Binding-site contacts:
Ligand atom C2 contacts residue LEU228 of chain 1.B at 3.1 Å (hydrophobic).
Ligand atom F23 contacts residue ILE125 of chain 1.B at 3.3 Å.
Ligand atom C20 contacts residue HIS227 of chain 1.B at 3.7 Å.
Ligand atom O27 contacts residue VAL239 of chain 1.B at 3.8 Å.
Ligand atom C28 contacts residue THR51 of chain 1.B at 2.9 Å.
Ligand atom C3 contacts residue LEU228 of chain 1.B at 3.8 Å (hydrophobic).
Ligand atom O29 contacts residue MET47 of chain 1.B at 3.6 Å.
Ligand atom O12 contacts residue LEU91 of chain 1.B at 3.7 Å.
Ligand atom C17 contacts residue MET88 of chain 1.B at 3.6 Å (hydrophobic).
Ligand atom O12 contacts residue ARG98 of chain 1.B at 3.6 Å (salt-bridge).
Ligand atom C21 contacts residue ILE128 of chain 1.B at 3.7 Å (hydrophobic).
Ligand atom F24 contacts residue PHE129 of chain 1.B at 3.2 Å.
Ligand atom C28 contacts residue ALA54 of chain 1.B at 3.1 Å (hydrophobic).
Ligand atom C28 contacts residue LEU50 of chain 1.B at 3.5 Å (hydrophobic).
Ligand atom C26 contacts residue THR51 of chain 1.B at 3.2 Å.
Ligand atom C11 contacts residue LEU91 of chain 1.B at 3.8 Å (hydrophobic).
Ligand atom C19 contacts residue MET88 of chain 1.B at 3.8 Å (hydrophobic).
Ligand atom C13 contacts residue GLU57 of chain 1.B at 3.5 Å.
Ligand atom C21 contacts residue ILE125 of chain 1.B at 3.8 Å (hydrophobic).
Ligand atom C6 contacts residue MET88 of chain 1.B at 3.7 Å (hydrophobic).
Ligand atom C1 contacts residue MET47 of chain 1.B at 3.4 Å (hydrophobic).
Ligand atom C2 contacts residue MET47 of chain 1.B at 3.4 Å (hydrophobic).
Ligand atom O29 contacts residue LEU228 of chain 1.B at 2.6 Å.
Ligand atom C26 contacts residue LEU50 of chain 1.B at 3.9 Å (hydrophobic).
Ligand atom C11 contacts residue GLU57 of chain 1.B at 3.5 Å.
Ligand atom O12 contacts residue GLU57 of chain 1.B at 2.7 Å (salt-bridge).
Ligand atom C10 contacts residue LEU91 of chain 1.B at 3.7 Å (hydrophobic).
Ligand atom C20 contacts residue GLY224 of chain 1.B at 3.4 Å.
Ligand atom C22 contacts residue PHE129 of chain 1.B at 3.9 Å (hydrophobic).
Ligand atom C28 contacts residue VAL239 of chain 1.B at 3.0 Å (hydrophobic).
Ligand atom F23 contacts residue LEU50 of chain 1.B at 3.1 Å.
Ligand atom F24 contacts residue ILE128 of chain 1.B at 3.6 Å.
Ligand atom C1 contacts residue LEU228 of chain 1.B at 3.4 Å (hydrophobic).
Ligand atom O27 contacts residue THR51 of chain 1.B at 3.8 Å.
Ligand atom F24 contacts residue LEU132 of chain 1.B at 3.6 Å.
Ligand atom C1 contacts residue HIS227 of chain 1.B at 3.5 Å.
Ligand atom O29 contacts residue HIS227 of chain 1.B at 2.6 Å (h-bond).
Ligand atom F23 contacts residue PHE129 of chain 1.B at 3.4 Å.
Ligand atom C25 contacts residue LEU50 of chain 1.B at 3.9 Å (hydrophobic).
Ligand atom O27 contacts residue LEU228 of chain 1.B at 3.8 Å.

Sequence of chain 1.B:
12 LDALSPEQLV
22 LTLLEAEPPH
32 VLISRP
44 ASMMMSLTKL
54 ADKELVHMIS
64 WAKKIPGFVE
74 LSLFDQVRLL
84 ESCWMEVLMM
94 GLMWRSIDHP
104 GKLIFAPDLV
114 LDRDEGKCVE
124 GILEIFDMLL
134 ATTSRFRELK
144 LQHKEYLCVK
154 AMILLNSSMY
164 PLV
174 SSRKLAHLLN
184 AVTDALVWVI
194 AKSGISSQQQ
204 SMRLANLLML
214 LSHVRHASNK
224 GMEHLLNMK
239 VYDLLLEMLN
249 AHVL

A protein and the small-molecule ligand that binds it are described below.
Small molecule (SMILES): COCc1cc(O)cc2c1O[C@@H](c1ccc(O)cc1)[C@H]1CC(F)(F)C[C@@H]21